Binding-site contacts:
Ligand atom O6 contacts residue THR37 of chain 1.J at 4.2 Å.
Ligand atom C1 contacts residue THR37 of chain 1.J at 3.9 Å.
Ligand atom C8 contacts residue THR34 of chain 1.J at 3.9 Å.
Ligand atom C4 contacts residue ASN35 of chain 1.J at 4.2 Å.
Ligand atom C6 contacts residue THR37 of chain 1.J at 4.1 Å.
Ligand atom C7 contacts residue ASN35 of chain 1.J at 3.9 Å.
Ligand atom C5 contacts residue ASN35 of chain 1.J at 3.7 Å.
Ligand atom O7 contacts residue ASN35 of chain 1.J at 4.4 Å.
Ligand atom C5 contacts residue THR37 of chain 1.J at 4.2 Å.
Ligand atom N2 contacts residue ASN35 of chain 1.J at 2.9 Å (h-bond).
Ligand atom C2 contacts residue ASN35 of chain 1.J at 2.5 Å.
Ligand atom O5 contacts residue ASN35 of chain 1.J at 2.4 Å (h-bond).
Ligand atom C3 contacts residue ASN35 of chain 1.J at 3.8 Å.
Ligand atom C1 contacts residue ASN35 of chain 1.J at 1.4 Å.
Ligand atom O5 contacts residue THR37 of chain 1.J at 3.3 Å.

Sequence of chain 1.J:
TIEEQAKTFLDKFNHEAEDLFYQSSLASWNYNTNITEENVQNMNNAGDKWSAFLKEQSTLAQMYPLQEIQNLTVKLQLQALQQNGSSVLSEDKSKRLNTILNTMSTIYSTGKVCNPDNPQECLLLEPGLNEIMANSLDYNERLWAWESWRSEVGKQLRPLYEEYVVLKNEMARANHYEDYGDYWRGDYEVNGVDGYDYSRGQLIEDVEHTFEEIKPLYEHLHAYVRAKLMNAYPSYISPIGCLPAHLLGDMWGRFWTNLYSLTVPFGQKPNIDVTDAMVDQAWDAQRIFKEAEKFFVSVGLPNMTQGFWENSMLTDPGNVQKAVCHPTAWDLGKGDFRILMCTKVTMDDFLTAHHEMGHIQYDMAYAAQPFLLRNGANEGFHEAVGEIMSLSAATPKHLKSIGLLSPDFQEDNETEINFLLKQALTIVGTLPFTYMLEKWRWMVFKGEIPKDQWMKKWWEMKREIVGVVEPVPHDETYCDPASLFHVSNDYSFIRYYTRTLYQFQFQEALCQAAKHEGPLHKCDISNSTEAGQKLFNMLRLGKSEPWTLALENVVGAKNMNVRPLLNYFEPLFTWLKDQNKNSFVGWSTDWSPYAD

The protein below binds the small molecule below.
Small molecule (SMILES): CC(=O)N[C@@H]1[C@@H](O)[C@H](O)[C@@H](CO)O[C@H]1O